A small-molecule ligand and the protein it binds are described below.
Small molecule (SMILES): O=C/C=C/C=C(\O)C(=O)O

Sequence of chain 1.A:
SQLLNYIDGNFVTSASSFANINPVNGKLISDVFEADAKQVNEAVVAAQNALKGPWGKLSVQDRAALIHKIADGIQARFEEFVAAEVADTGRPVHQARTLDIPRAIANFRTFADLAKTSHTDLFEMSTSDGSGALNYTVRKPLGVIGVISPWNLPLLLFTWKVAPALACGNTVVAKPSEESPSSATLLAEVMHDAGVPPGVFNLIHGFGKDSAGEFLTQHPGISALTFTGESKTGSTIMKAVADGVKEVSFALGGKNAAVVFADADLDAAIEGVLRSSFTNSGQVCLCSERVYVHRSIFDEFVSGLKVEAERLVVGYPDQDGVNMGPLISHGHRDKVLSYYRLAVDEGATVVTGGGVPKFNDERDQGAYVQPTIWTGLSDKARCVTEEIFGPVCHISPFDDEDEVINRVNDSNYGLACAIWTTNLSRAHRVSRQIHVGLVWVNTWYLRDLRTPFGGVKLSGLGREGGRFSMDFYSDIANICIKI

Binding-site contacts:
Ligand atom OA1 contacts residue ARG103 of chain 1.A at 2.9 Å (salt-bridge).
Ligand atom CA4 contacts residue LEU153 of chain 1.A at 3.7 Å (hydrophobic).
Ligand atom OA1 contacts residue LEU156 of chain 1.A at 4.2 Å.
Ligand atom OA2 contacts residue ARG103 of chain 1.A at 2.6 Å (salt-bridge).
Ligand atom OA3 contacts residue LEU157 of chain 1.A at 3.2 Å.
Ligand atom CA2 contacts residue PHE453 of chain 1.A at 3.7 Å (hydrophobic).
Ligand atom OA4 contacts residue ASN152 of chain 1.A at 3.1 Å (h-bond).
Ligand atom OA1 contacts residue TYR445 of chain 1.A at 2.8 Å (h-bond).
Ligand atom OA4 contacts residue LEU286 of chain 1.A at 4.2 Å.
Ligand atom CA5 contacts residue CYS285 of chain 1.A at 3.0 Å (hydrophobic).
Ligand atom CA2 contacts residue LEU156 of chain 1.A at 4.2 Å (hydrophobic).
Ligand atom OA2 contacts residue ARG447 of chain 1.A at 3.1 Å (salt-bridge).
Ligand atom CA4 contacts residue LEU157 of chain 1.A at 3.3 Å (hydrophobic).
Ligand atom CA5 contacts residue LEU286 of chain 1.A at 4.1 Å (hydrophobic).
Ligand atom CA3 contacts residue LEU153 of chain 1.A at 3.9 Å (hydrophobic).
Ligand atom OA4 contacts residue LEU153 of chain 1.A at 3.6 Å.
Ligand atom CA2 contacts residue LEU157 of chain 1.A at 3.6 Å (hydrophobic).
Ligand atom CA3 contacts residue PHE453 of chain 1.A at 3.8 Å (hydrophobic).
Ligand atom OA4 contacts residue VAL284 of chain 1.A at 3.5 Å.
Ligand atom CA1 contacts residue LEU156 of chain 1.A at 4.0 Å (hydrophobic).
Ligand atom OA1 contacts residue ARG447 of chain 1.A at 2.8 Å (salt-bridge).
Ligand atom CA2 contacts residue TYR445 of chain 1.A at 3.6 Å (hydrophobic).
Ligand atom CA6 contacts residue ASN152 of chain 1.A at 4.0 Å.
Ligand atom OA3 contacts residue PHE453 of chain 1.A at 3.5 Å.
Ligand atom CA1 contacts residue TYR445 of chain 1.A at 3.5 Å (hydrophobic).
Ligand atom CA4 contacts residue PHE453 of chain 1.A at 3.8 Å (hydrophobic).
Ligand atom OA4 contacts residue CYS285 of chain 1.A at 2.2 Å (h-bond).
Ligand atom CA5 contacts residue TYR445 of chain 1.A at 4.1 Å (hydrophobic).
Ligand atom CA4 contacts residue CYS285 of chain 1.A at 3.8 Å (hydrophobic).
Ligand atom CA1 contacts residue ARG103 of chain 1.A at 3.4 Å.
Ligand atom OA2 contacts residue TRP160 of chain 1.A at 3.5 Å.
Ligand atom CA3 contacts residue LEU157 of chain 1.A at 3.6 Å (hydrophobic).
Ligand atom CA5 contacts residue LEU157 of chain 1.A at 4.1 Å (hydrophobic).
Ligand atom CA4 contacts residue TYR445 of chain 1.A at 4.0 Å (hydrophobic).
Ligand atom CA3 contacts residue TYR445 of chain 1.A at 2.9 Å (hydrophobic).
Ligand atom OA3 contacts residue TRP160 of chain 1.A at 3.8 Å.
Ligand atom CA5 contacts residue LEU153 of chain 1.A at 3.1 Å (hydrophobic).
Ligand atom CA1 contacts residue ARG447 of chain 1.A at 3.3 Å.
Ligand atom CA6 contacts residue CYS285 of chain 1.A at 1.9 Å (hydrophobic).
Ligand atom CA6 contacts residue LEU153 of chain 1.A at 3.9 Å (hydrophobic).